A small-molecule ligand and the protein it binds are described below.
Small molecule (SMILES): CC(=O)N[C@@H]1[C@@H](O)[C@H](O)[C@@H](CO)O[C@H]1O

Sequence of chain 1.A:
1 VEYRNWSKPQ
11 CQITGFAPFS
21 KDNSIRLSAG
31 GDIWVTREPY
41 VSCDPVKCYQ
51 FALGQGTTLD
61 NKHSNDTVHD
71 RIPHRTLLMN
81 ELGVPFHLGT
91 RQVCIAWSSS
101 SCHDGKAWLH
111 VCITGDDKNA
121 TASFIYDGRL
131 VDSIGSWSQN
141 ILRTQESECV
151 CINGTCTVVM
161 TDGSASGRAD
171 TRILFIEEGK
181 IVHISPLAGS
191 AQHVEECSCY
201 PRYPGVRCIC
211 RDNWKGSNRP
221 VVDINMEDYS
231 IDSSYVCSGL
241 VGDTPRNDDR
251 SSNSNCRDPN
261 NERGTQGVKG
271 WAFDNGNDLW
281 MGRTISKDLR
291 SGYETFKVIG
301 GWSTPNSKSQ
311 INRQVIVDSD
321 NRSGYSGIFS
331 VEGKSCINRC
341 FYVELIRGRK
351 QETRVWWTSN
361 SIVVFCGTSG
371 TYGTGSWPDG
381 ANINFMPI

Binding-site contacts:
Ligand atom N2 contacts residue ASN153 of chain 1.A at 4.2 Å.
Ligand atom C5 contacts residue ASN153 of chain 1.A at 3.6 Å.
Ligand atom O4 contacts residue NAG1 of chain 1.F at 2.7 Å (h-bond).
Ligand atom O3 contacts residue NAG1 of chain 1.F at 3.8 Å.
Ligand atom C7 contacts residue ASN153 of chain 1.A at 3.7 Å.
Ligand atom C7 contacts residue TYR203 of chain 1.A at 4.2 Å (hydrophobic).
Ligand atom O3 contacts residue GLU227 of chain 1.A at 3.8 Å.
Ligand atom C1 contacts residue ASN153 of chain 1.A at 2.6 Å.
Ligand atom C1 contacts residue TYR203 of chain 1.A at 3.6 Å (hydrophobic).
Ligand atom C8 contacts residue MET226 of chain 1.A at 3.8 Å (hydrophobic).
Ligand atom C2 contacts residue ASN153 of chain 1.A at 4.0 Å.
Ligand atom C5 contacts residue NAG1 of chain 1.B at 3.4 Å.
Ligand atom C4 contacts residue TYR203 of chain 1.A at 4.1 Å (hydrophobic).
Ligand atom N2 contacts residue TYR203 of chain 1.A at 3.7 Å.
Ligand atom C8 contacts residue PRO204 of chain 1.A at 3.1 Å (hydrophobic).
Ligand atom O4 contacts residue TYR203 of chain 1.A at 4.2 Å.
Ligand atom O3 contacts residue TYR203 of chain 1.A at 4.2 Å.
Ligand atom C6 contacts residue ASN153 of chain 1.A at 3.7 Å.
Ligand atom O5 contacts residue TYR203 of chain 1.A at 4.4 Å.
Ligand atom O5 contacts residue NAG1 of chain 1.B at 4.1 Å.
Ligand atom O4 contacts residue NAG1 of chain 1.B at 4.4 Å.
Ligand atom C6 contacts residue NAG1 of chain 1.B at 3.6 Å.
Ligand atom O6 contacts residue NAG1 of chain 1.F at 2.9 Å (h-bond).
Ligand atom C4 contacts residue NAG1 of chain 1.F at 3.3 Å.
Ligand atom C8 contacts residue ILE152 of chain 1.A at 4.3 Å (hydrophobic).
Ligand atom C3 contacts residue NAG1 of chain 1.F at 4.2 Å.
Ligand atom C8 contacts residue TYR203 of chain 1.A at 4.3 Å (hydrophobic).
Ligand atom C5 contacts residue NAG1 of chain 1.F at 4.3 Å.
Ligand atom C6 contacts residue NAG1 of chain 1.F at 4.0 Å.
Ligand atom C2 contacts residue TYR203 of chain 1.A at 3.8 Å (hydrophobic).
Ligand atom C8 contacts residue GLU227 of chain 1.A at 3.9 Å.
Ligand atom O7 contacts residue ILE152 of chain 1.A at 3.6 Å.
Ligand atom C7 contacts residue ILE152 of chain 1.A at 4.2 Å (hydrophobic).
Ligand atom C7 contacts residue PRO204 of chain 1.A at 4.3 Å (hydrophobic).
Ligand atom O5 contacts residue ASN153 of chain 1.A at 2.8 Å (h-bond).
Ligand atom C7 contacts residue GLU227 of chain 1.A at 4.2 Å.
Ligand atom N2 contacts residue GLU227 of chain 1.A at 4.1 Å.
Ligand atom C5 contacts residue TYR203 of chain 1.A at 4.1 Å (hydrophobic).
Ligand atom C3 contacts residue TYR203 of chain 1.A at 3.3 Å (hydrophobic).
Ligand atom O7 contacts residue ASN153 of chain 1.A at 2.8 Å (h-bond).